Sequence of chain 1.K:
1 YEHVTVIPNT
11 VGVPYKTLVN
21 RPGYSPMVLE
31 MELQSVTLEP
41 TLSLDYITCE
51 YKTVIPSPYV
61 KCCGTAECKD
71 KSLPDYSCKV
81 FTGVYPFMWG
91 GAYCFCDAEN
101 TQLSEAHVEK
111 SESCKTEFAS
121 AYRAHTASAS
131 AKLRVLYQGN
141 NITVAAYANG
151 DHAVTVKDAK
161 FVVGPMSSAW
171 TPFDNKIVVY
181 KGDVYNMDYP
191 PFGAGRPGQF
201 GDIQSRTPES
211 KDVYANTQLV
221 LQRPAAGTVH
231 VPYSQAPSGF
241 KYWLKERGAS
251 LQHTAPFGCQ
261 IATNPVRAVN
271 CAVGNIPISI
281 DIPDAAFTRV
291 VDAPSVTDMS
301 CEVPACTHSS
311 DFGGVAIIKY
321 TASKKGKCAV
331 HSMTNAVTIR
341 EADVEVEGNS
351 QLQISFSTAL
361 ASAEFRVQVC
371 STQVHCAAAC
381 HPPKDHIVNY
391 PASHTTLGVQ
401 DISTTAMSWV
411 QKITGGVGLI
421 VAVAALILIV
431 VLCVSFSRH

A small-molecule ligand and the protein it binds are described below.
Small molecule (SMILES): CC(=O)N[C@@H]1[C@@H](O)[C@H](O)[C@@H](CO)O[C@H]1O

Sequence of chain 1.N:
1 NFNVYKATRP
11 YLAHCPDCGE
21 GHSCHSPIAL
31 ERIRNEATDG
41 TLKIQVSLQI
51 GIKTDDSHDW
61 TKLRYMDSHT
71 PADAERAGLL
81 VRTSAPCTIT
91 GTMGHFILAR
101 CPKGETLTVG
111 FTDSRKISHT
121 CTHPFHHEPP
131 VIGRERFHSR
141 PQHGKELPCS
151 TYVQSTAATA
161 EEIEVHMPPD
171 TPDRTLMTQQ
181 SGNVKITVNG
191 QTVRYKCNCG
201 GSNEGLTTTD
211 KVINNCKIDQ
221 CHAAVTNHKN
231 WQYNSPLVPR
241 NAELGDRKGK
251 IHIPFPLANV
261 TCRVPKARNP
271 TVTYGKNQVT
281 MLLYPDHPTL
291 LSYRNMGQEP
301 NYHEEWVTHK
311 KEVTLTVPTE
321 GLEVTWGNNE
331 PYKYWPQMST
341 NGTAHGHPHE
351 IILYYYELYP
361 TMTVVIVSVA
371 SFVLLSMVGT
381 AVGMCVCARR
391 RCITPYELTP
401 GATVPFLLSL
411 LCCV

Binding-site contacts:
Ligand atom N2 contacts residue ASN341 of chain 1.N at 2.8 Å (h-bond).
Ligand atom C1 contacts residue ASN341 of chain 1.N at 1.4 Å.
Ligand atom C4 contacts residue ASN341 of chain 1.N at 4.2 Å.
Ligand atom O7 contacts residue HIS386 of chain 1.K at 4.0 Å.
Ligand atom C7 contacts residue ASN341 of chain 1.N at 3.4 Å.
Ligand atom C8 contacts residue LYS276 of chain 1.N at 3.5 Å.
Ligand atom C8 contacts residue ASN341 of chain 1.N at 4.5 Å.
Ligand atom C2 contacts residue ASN341 of chain 1.N at 2.4 Å.
Ligand atom O7 contacts residue ASN341 of chain 1.N at 3.6 Å.
Ligand atom C8 contacts residue GLU357 of chain 1.N at 4.2 Å.
Ligand atom O5 contacts residue ASN341 of chain 1.N at 2.4 Å (h-bond).
Ligand atom N2 contacts residue GLU357 of chain 1.N at 4.5 Å.
Ligand atom C5 contacts residue ASN341 of chain 1.N at 3.7 Å.
Ligand atom C3 contacts residue ASN341 of chain 1.N at 3.8 Å.